Sequence of chain 1.C:
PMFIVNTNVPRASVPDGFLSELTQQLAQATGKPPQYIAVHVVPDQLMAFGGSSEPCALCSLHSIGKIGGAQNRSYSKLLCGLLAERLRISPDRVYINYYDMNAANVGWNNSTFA

Binding-site contacts:
Ligand atom OAJ contacts residue ILE64 of chain 1.A at 3.6 Å (h-bond).
Ligand atom OAL contacts residue IPA1 of chain 1.E at 3.2 Å.
Ligand atom CBT contacts residue PHE113 of chain 1.A at 3.5 Å (hydrophobic).
Ligand atom CBI contacts residue ASN109 of chain 1.A at 3.7 Å.
Ligand atom OAF contacts residue PRO91 of chain 1.C at 3.5 Å.
Ligand atom CBY contacts residue ILE64 of chain 1.A at 3.5 Å (hydrophobic).
Ligand atom CAA contacts residue TRP108 of chain 1.A at 3.2 Å (hydrophobic).
Ligand atom CAY contacts residue ILE64 of chain 1.A at 3.6 Å (hydrophobic).
Ligand atom CAP contacts residue TRP108 of chain 1.A at 3.7 Å (hydrophobic).
Ligand atom CAB contacts residue TYR36 of chain 1.A at 3.3 Å (hydrophobic).
Ligand atom CBN contacts residue IPA1 of chain 1.E at 3.7 Å.
Ligand atom CAA contacts residue THR112 of chain 1.A at 3.3 Å.
Ligand atom NAD contacts residue LYS32 of chain 1.A at 3.3 Å (salt-bridge).
Ligand atom OBH contacts residue IPA1 of chain 1.E at 3.8 Å.
Ligand atom CBR contacts residue PHE113 of chain 1.A at 3.5 Å (hydrophobic).
Ligand atom CAU contacts residue ALA103 of chain 1.A at 3.7 Å (hydrophobic).
Ligand atom OAI contacts residue GLY65 of chain 1.A at 3.5 Å.
Ligand atom CBW contacts residue ILE64 of chain 1.A at 3.8 Å (hydrophobic).
Ligand atom CBA contacts residue PHE113 of chain 1.A at 3.7 Å (hydrophobic).
Ligand atom OAK contacts residue ASN109 of chain 1.A at 3.1 Å.
Ligand atom OAM contacts residue ASN110 of chain 1.A at 3.1 Å (h-bond).
Ligand atom CBK contacts residue TRP108 of chain 1.A at 3.8 Å (hydrophobic).
Ligand atom OAI contacts residue LYS66 of chain 1.A at 3.5 Å (salt-bridge).
Ligand atom CAR contacts residue TRP108 of chain 1.A at 3.6 Å (hydrophobic).
Ligand atom OAF contacts residue ASN110 of chain 1.A at 3.3 Å (h-bond).
Ligand atom NBF contacts residue IPA1 of chain 1.E at 3.7 Å.
Ligand atom OAJ contacts residue LYS66 of chain 1.A at 3.5 Å.
Ligand atom OAJ contacts residue LYS32 of chain 1.A at 3.1 Å (salt-bridge).
Ligand atom OAG contacts residue ILE64 of chain 1.A at 3.6 Å.
Ligand atom CAS contacts residue PHE113 of chain 1.A at 3.4 Å (hydrophobic).
Ligand atom NAC contacts residue ASN109 of chain 1.A at 3.1 Å (h-bond).
Ligand atom CBQ contacts residue TRP108 of chain 1.A at 3.8 Å (hydrophobic).
Ligand atom CBV contacts residue ILE64 of chain 1.A at 3.7 Å (hydrophobic).
Ligand atom CBM contacts residue ASN109 of chain 1.A at 3.8 Å.
Ligand atom CAA contacts residue SER111 of chain 1.A at 3.7 Å.
Ligand atom NAC contacts residue ASN110 of chain 1.A at 3.2 Å (h-bond).
Ligand atom NBD contacts residue PHE113 of chain 1.A at 3.7 Å.
Ligand atom SCB contacts residue ASN110 of chain 1.A at 3.6 Å.
Ligand atom NBE contacts residue ASN109 of chain 1.A at 3.6 Å.
Ligand atom OBG contacts residue ASN109 of chain 1.A at 3.8 Å.

Sequence of chain 1.A:
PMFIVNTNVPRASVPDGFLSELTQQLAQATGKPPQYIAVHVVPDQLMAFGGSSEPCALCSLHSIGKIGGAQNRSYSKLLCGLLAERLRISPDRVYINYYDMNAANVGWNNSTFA

A protein and the small-molecule ligand that binds it are described below.
Small molecule (SMILES): COc1cc(-c2ccc(/N=N/c3ccc4c(S(=O)(=O)O)cc(S(=O)(=O)O)c(N)c4c3O)c(OC)c2)ccc1/N=N/c1ccc2c(S(=O)(=O)O)cc(S(=O)(=O)O)c(N)c2c1O